Binding-site contacts:
Ligand atom O6 contacts residue ILE53 of chain 1.A at 4.1 Å.
Ligand atom O6 contacts residue ASN55 of chain 1.A at 4.4 Å.
Ligand atom N2 contacts residue ASN55 of chain 1.A at 3.1 Å (h-bond).
Ligand atom O5 contacts residue ILE53 of chain 1.A at 4.3 Å.
Ligand atom C2 contacts residue ARG12 of chain 1.A at 3.8 Å.
Ligand atom C2 contacts residue ASN55 of chain 1.A at 2.7 Å.
Ligand atom C7 contacts residue ASN55 of chain 1.A at 4.2 Å.
Ligand atom N2 contacts residue ARG12 of chain 1.A at 4.2 Å.
Ligand atom C3 contacts residue ASN55 of chain 1.A at 3.9 Å.
Ligand atom C4 contacts residue ASN55 of chain 1.A at 4.3 Å.
Ligand atom C1 contacts residue ASN55 of chain 1.A at 1.4 Å.
Ligand atom C5 contacts residue ASN55 of chain 1.A at 3.6 Å.
Ligand atom C8 contacts residue ARG12 of chain 1.A at 3.0 Å.
Ligand atom O5 contacts residue ASN55 of chain 1.A at 2.3 Å (h-bond).
Ligand atom O6 contacts residue ASP52 of chain 1.A at 4.4 Å.
Ligand atom C7 contacts residue ARG12 of chain 1.A at 4.0 Å.

Sequence of chain 1.A:
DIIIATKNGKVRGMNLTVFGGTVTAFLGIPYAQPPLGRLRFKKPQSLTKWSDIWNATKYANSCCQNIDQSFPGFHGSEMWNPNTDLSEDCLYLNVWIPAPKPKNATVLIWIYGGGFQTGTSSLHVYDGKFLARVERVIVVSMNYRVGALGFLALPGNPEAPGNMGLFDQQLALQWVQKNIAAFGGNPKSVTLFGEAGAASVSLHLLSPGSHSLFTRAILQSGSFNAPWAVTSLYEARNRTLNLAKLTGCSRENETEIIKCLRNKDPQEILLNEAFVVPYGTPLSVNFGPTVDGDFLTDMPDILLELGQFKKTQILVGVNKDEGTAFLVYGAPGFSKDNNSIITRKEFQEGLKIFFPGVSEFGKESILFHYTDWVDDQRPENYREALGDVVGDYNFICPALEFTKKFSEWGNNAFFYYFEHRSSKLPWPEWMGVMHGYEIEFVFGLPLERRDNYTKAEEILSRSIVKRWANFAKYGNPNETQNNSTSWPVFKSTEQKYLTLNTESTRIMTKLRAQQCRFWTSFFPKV

A protein and the small-molecule ligand that binds it are described below.
Small molecule (SMILES): CC(=O)N[C@@H]1[C@@H](O)[C@H](O)[C@@H](CO)O[C@H]1O